Binding-site contacts:
Ligand atom C8 contacts residue MET253 of chain 1.C at 3.4 Å (hydrophobic).
Ligand atom C13 contacts residue ALA275 of chain 1.C at 3.7 Å (hydrophobic).
Ligand atom C19 contacts residue MET278 of chain 1.C at 3.4 Å (hydrophobic).
Ligand atom O15 contacts residue ASN213 of chain 1.D at 3.0 Å (h-bond).
Ligand atom O16 contacts residue VAL256 of chain 1.C at 3.5 Å.
Ligand atom C9 contacts residue LEU212 of chain 1.D at 3.8 Å (hydrophobic).
Ligand atom C12 contacts residue MET253 of chain 1.C at 3.4 Å (hydrophobic).
Ligand atom C24 contacts residue PRO217 of chain 1.D at 3.7 Å (hydrophobic).
Ligand atom C10 contacts residue LEU212 of chain 1.D at 3.6 Å (hydrophobic).
Ligand atom C4 contacts residue MET253 of chain 1.C at 3.9 Å (hydrophobic).
Ligand atom O15 contacts residue MET253 of chain 1.C at 2.9 Å (h-bond).
Ligand atom C20 contacts residue LEU220 of chain 1.D at 3.7 Å (hydrophobic).
Ligand atom N17 contacts residue ASN213 of chain 1.D at 3.5 Å (h-bond).
Ligand atom C3 contacts residue LEU212 of chain 1.D at 3.0 Å (hydrophobic).
Ligand atom C25 contacts residue PRO217 of chain 1.D at 3.4 Å (hydrophobic).
Ligand atom C13 contacts residue MET253 of chain 1.C at 3.7 Å (hydrophobic).
Ligand atom C4 contacts residue PRO217 of chain 1.D at 3.8 Å (hydrophobic).
Ligand atom C19 contacts residue LEU220 of chain 1.D at 3.7 Å (hydrophobic).
Ligand atom C10 contacts residue MET253 of chain 1.C at 3.6 Å (hydrophobic).
Ligand atom C13 contacts residue MET278 of chain 1.C at 3.2 Å (hydrophobic).
Ligand atom C11 contacts residue MET253 of chain 1.C at 3.6 Å (hydrophobic).
Ligand atom C26 contacts residue MET253 of chain 1.C at 3.8 Å (hydrophobic).
Ligand atom C4 contacts residue LEU212 of chain 1.D at 3.1 Å (hydrophobic).
Ligand atom C18 contacts residue MET278 of chain 1.C at 3.8 Å (hydrophobic).
Ligand atom N17 contacts residue ALA271 of chain 1.C at 3.5 Å.
Ligand atom C23 contacts residue LEU224 of chain 1.D at 3.7 Å (hydrophobic).
Ligand atom C20 contacts residue MET278 of chain 1.C at 3.3 Å (hydrophobic).
Ligand atom N7 contacts residue MET278 of chain 1.C at 3.1 Å (h-bond).
Ligand atom C9 contacts residue MET253 of chain 1.C at 3.3 Å (hydrophobic).
Ligand atom C8 contacts residue MET278 of chain 1.C at 3.5 Å (hydrophobic).
Ligand atom C12 contacts residue PHE274 of chain 1.C at 3.7 Å (hydrophobic).
Ligand atom C27 contacts residue MET278 of chain 1.C at 3.7 Å (hydrophobic).
Ligand atom C2 contacts residue ILE216 of chain 1.D at 3.8 Å (hydrophobic).
Ligand atom C6 contacts residue MET253 of chain 1.C at 3.8 Å (hydrophobic).
Ligand atom C26 contacts residue PRO217 of chain 1.D at 3.7 Å (hydrophobic).
Ligand atom C1 contacts residue LEU220 of chain 1.D at 3.7 Å (hydrophobic).
Ligand atom C13 contacts residue PHE274 of chain 1.C at 3.8 Å (hydrophobic).
Ligand atom C24 contacts residue ILE221 of chain 1.D at 3.6 Å (hydrophobic).
Ligand atom S14 contacts residue ASN213 of chain 1.D at 3.8 Å.
Ligand atom O16 contacts residue ALA271 of chain 1.C at 3.3 Å.

Sequence of chain 1.D:
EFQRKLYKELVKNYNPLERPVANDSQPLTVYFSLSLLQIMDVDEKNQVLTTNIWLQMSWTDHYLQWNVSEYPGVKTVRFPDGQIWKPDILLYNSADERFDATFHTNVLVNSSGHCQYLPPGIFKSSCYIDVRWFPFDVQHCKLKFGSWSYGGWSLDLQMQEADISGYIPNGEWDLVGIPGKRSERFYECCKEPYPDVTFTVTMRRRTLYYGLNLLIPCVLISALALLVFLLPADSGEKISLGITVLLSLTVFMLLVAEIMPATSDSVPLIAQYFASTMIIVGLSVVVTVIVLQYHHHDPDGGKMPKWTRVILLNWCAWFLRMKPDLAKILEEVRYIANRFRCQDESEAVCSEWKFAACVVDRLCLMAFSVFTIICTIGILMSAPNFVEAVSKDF

Sequence of chain 1.C:
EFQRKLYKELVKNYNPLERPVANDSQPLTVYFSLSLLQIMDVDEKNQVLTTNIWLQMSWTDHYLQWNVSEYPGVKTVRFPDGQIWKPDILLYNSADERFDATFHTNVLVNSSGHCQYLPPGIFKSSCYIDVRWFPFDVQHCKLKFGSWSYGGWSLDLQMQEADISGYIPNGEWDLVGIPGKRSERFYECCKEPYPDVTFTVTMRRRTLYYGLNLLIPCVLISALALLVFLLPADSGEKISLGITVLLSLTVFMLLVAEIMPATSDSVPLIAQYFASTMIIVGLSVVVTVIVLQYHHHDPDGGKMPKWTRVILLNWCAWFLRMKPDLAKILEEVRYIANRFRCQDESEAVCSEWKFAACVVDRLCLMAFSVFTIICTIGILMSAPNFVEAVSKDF

This protein binds this small molecule.
Small molecule (SMILES): NS(=O)(=O)c1ccc2c(c1)[C@H]1C=CC[C@H]1[C@@H](c1cccc3ccccc13)N2